Binding-site contacts:
Ligand atom O5 contacts residue ASN164 of chain 1.B at 4.2 Å.
Ligand atom O6 contacts residue ASN165 of chain 1.B at 4.1 Å.
Ligand atom C4 contacts residue ASN165 of chain 1.B at 4.3 Å.
Ligand atom C3 contacts residue ASN165 of chain 1.B at 3.8 Å.
Ligand atom C8 contacts residue ASN165 of chain 1.B at 4.4 Å.
Ligand atom O5 contacts residue ASN165 of chain 1.B at 2.4 Å (h-bond).
Ligand atom C2 contacts residue ASN165 of chain 1.B at 2.5 Å.
Ligand atom C1 contacts residue GLU132 of chain 1.B at 3.4 Å.
Ligand atom C1 contacts residue ASN165 of chain 1.B at 1.4 Å.
Ligand atom C6 contacts residue ASN164 of chain 1.B at 4.2 Å.
Ligand atom O7 contacts residue ASN165 of chain 1.B at 3.2 Å (h-bond).
Ligand atom O5 contacts residue GLU132 of chain 1.B at 4.0 Å.
Ligand atom N2 contacts residue ASN165 of chain 1.B at 2.9 Å (h-bond).
Ligand atom O6 contacts residue ASN164 of chain 1.B at 3.2 Å (h-bond).
Ligand atom C5 contacts residue ASN165 of chain 1.B at 3.7 Å.
Ligand atom C7 contacts residue ASN165 of chain 1.B at 3.2 Å.

This protein binds this small molecule.
Small molecule (SMILES): CC(=O)N[C@@H]1[C@@H](O)[C@H](O)[C@@H](CO)O[C@H]1O

Sequence of chain 1.B:
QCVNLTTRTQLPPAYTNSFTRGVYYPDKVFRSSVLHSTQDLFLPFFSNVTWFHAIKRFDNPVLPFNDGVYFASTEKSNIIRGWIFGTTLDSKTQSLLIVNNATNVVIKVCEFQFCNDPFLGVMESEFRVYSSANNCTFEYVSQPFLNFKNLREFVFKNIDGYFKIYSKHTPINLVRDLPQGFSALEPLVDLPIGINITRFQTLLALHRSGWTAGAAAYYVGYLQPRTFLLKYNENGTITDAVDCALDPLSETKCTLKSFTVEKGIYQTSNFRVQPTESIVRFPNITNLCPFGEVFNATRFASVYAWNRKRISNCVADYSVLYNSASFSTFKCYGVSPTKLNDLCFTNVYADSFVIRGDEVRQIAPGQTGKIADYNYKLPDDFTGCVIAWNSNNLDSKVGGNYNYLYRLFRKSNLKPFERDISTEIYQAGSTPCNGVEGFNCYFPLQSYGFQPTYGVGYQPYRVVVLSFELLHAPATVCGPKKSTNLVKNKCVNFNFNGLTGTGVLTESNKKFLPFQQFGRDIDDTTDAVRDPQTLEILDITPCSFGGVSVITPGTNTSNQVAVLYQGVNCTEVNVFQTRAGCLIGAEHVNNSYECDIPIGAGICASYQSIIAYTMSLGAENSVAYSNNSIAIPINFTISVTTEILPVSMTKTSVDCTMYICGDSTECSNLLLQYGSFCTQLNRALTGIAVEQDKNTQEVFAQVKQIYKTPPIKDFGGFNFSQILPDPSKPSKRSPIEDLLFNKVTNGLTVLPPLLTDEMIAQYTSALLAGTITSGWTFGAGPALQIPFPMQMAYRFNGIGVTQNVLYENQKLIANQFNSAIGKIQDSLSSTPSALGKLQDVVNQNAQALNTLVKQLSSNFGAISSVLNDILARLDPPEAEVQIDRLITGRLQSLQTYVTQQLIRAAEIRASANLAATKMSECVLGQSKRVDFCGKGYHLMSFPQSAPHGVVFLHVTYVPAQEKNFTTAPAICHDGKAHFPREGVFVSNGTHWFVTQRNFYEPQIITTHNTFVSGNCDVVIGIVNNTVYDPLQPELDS